Sequence of chain 1.C:
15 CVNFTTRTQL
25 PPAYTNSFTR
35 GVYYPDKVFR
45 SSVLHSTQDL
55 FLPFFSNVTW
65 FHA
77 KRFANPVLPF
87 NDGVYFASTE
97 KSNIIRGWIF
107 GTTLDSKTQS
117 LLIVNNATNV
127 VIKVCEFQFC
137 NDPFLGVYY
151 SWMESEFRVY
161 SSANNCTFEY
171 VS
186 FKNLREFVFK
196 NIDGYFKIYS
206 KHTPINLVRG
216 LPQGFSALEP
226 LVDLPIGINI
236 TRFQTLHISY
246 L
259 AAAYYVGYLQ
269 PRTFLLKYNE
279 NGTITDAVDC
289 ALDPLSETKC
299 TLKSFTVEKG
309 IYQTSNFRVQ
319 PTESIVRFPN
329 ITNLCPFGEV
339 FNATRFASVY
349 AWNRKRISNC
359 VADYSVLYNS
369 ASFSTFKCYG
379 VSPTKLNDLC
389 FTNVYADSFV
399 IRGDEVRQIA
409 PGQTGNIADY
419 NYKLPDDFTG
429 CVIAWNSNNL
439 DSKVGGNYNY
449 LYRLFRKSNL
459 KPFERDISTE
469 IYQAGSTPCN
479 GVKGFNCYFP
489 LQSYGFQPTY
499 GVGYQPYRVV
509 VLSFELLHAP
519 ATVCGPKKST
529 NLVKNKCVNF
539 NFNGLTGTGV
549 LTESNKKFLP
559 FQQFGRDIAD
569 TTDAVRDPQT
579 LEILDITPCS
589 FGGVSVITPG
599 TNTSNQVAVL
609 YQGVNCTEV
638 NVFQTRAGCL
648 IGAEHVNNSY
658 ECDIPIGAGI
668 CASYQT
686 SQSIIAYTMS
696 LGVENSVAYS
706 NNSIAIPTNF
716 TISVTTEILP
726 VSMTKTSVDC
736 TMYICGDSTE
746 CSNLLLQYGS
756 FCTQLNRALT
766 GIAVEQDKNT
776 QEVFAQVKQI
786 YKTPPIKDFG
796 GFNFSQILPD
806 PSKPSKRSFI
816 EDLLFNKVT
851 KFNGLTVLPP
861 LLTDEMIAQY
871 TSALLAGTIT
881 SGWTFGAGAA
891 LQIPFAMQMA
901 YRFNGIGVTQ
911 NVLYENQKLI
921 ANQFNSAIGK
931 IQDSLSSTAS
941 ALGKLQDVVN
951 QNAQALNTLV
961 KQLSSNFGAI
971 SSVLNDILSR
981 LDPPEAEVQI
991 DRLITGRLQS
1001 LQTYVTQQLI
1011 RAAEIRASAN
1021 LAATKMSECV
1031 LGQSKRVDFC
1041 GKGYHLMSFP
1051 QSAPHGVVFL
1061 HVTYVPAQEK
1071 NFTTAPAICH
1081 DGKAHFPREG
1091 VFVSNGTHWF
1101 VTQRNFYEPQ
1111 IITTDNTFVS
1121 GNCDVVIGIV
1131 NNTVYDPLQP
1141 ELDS

Binding-site contacts:
Ligand atom C2 contacts residue ASN340 of chain 1.C at 2.5 Å.
Ligand atom O3 contacts residue VAL364 of chain 1.C at 4.4 Å.
Ligand atom C8 contacts residue GLY336 of chain 1.C at 3.8 Å.
Ligand atom C8 contacts residue PHE335 of chain 1.C at 4.2 Å (hydrophobic).
Ligand atom O7 contacts residue ASN340 of chain 1.C at 3.9 Å.
Ligand atom C1 contacts residue ASN340 of chain 1.C at 1.4 Å.
Ligand atom N2 contacts residue ASN340 of chain 1.C at 2.9 Å (h-bond).
Ligand atom O7 contacts residue GLY336 of chain 1.C at 3.9 Å.
Ligand atom C3 contacts residue ASN340 of chain 1.C at 3.8 Å.
Ligand atom C7 contacts residue ASN340 of chain 1.C at 3.6 Å.
Ligand atom C7 contacts residue GLY336 of chain 1.C at 4.0 Å.
Ligand atom C4 contacts residue ASN340 of chain 1.C at 4.2 Å.
Ligand atom O5 contacts residue ASN340 of chain 1.C at 2.4 Å (h-bond).
Ligand atom C5 contacts residue ASN340 of chain 1.C at 3.7 Å.

A protein and the small-molecule ligand that binds it are described below.
Small molecule (SMILES): CC(=O)N[C@@H]1[C@@H](O)[C@H](O)[C@@H](CO)O[C@H]1O